Sequence of chain 31.B:
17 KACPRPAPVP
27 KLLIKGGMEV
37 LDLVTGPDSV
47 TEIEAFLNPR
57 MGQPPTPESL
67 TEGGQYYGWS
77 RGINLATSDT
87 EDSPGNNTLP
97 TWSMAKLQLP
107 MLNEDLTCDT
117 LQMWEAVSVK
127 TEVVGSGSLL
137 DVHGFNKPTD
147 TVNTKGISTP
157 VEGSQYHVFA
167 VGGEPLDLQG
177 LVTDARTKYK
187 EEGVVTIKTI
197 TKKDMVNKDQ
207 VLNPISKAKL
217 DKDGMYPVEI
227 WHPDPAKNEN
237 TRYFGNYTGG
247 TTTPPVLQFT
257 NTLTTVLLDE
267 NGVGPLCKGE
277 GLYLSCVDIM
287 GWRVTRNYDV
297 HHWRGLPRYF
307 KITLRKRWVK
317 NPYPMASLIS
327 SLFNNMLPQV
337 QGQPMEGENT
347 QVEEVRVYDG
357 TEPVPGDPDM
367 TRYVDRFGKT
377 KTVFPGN

Binding-site contacts:
Ligand atom O3 contacts residue GLY78 of chain 31.B at 3.4 Å.
Ligand atom C2 contacts residue GLY78 of chain 31.B at 4.1 Å.
Ligand atom C5 contacts residue ASN93 of chain 31.B at 4.3 Å.
Ligand atom C3 contacts residue VAL296 of chain 31.B at 3.5 Å (hydrophobic).
Ligand atom O1B contacts residue TYR72 of chain 31.B at 4.2 Å.
Ligand atom C6 contacts residue TYR72 of chain 31.B at 4.0 Å (hydrophobic).
Ligand atom C11 contacts residue TYR72 of chain 31.B at 4.0 Å (hydrophobic).
Ligand atom N5 contacts residue TYR72 of chain 31.B at 3.1 Å (h-bond).
Ligand atom O8 contacts residue TYR72 of chain 31.B at 3.4 Å (h-bond).
Ligand atom O1A contacts residue ARG77 of chain 31.B at 2.9 Å (salt-bridge).
Ligand atom C3 contacts residue ARG77 of chain 31.B at 3.9 Å.
Ligand atom O4 contacts residue GLY78 of chain 31.B at 3.0 Å.
Ligand atom C5 contacts residue TYR72 of chain 31.B at 3.9 Å (hydrophobic).
Ligand atom O1B contacts residue ASN80 of chain 31.B at 4.3 Å.
Ligand atom C4 contacts residue GLY78 of chain 31.B at 3.6 Å.
Ligand atom C1 contacts residue TYR72 of chain 31.B at 4.1 Å (hydrophobic).
Ligand atom C8 contacts residue ARG77 of chain 31.B at 4.3 Å.
Ligand atom C3 contacts residue GLY78 of chain 31.B at 3.9 Å.
Ligand atom O6 contacts residue ASN93 of chain 31.B at 3.2 Å (h-bond).
Ligand atom C3 contacts residue GLY78 of chain 31.B at 4.1 Å.
Ligand atom C7 contacts residue TYR72 of chain 31.B at 4.3 Å (hydrophobic).
Ligand atom O4 contacts residue ILE79 of chain 31.B at 3.6 Å (h-bond).
Ligand atom O4 contacts residue VAL296 of chain 31.B at 4.0 Å.
Ligand atom O1A contacts residue TYR72 of chain 31.B at 3.4 Å.
Ligand atom C1 contacts residue ARG77 of chain 31.B at 3.4 Å.
Ligand atom O4 contacts residue THR291 of chain 31.B at 3.1 Å.
Ligand atom C11 contacts residue ASP85 of chain 31.C at 4.0 Å.
Ligand atom C10 contacts residue TYR72 of chain 31.B at 4.1 Å (hydrophobic).
Ligand atom C4 contacts residue TYR72 of chain 31.B at 4.1 Å (hydrophobic).
Ligand atom O1A contacts residue GLY78 of chain 31.B at 4.0 Å.
Ligand atom C3 contacts residue HIS298 of chain 31.B at 3.4 Å.
Ligand atom O3 contacts residue VAL296 of chain 31.B at 4.0 Å.
Ligand atom O1B contacts residue ARG77 of chain 31.B at 3.1 Å (salt-bridge).
Ligand atom C6 contacts residue ASN93 of chain 31.B at 3.2 Å.
Ligand atom O8 contacts residue ARG77 of chain 31.B at 3.4 Å (salt-bridge).
Ligand atom O1B contacts residue SER89 of chain 31.B at 4.1 Å.
Ligand atom O4 contacts residue ASN80 of chain 31.B at 4.2 Å.
Ligand atom C4 contacts residue ARG77 of chain 31.B at 4.0 Å.
Ligand atom O4 contacts residue HIS298 of chain 31.B at 2.9 Å (h-bond).
Ligand atom C4 contacts residue HIS298 of chain 31.B at 3.4 Å.

Sequence of chain 31.C:
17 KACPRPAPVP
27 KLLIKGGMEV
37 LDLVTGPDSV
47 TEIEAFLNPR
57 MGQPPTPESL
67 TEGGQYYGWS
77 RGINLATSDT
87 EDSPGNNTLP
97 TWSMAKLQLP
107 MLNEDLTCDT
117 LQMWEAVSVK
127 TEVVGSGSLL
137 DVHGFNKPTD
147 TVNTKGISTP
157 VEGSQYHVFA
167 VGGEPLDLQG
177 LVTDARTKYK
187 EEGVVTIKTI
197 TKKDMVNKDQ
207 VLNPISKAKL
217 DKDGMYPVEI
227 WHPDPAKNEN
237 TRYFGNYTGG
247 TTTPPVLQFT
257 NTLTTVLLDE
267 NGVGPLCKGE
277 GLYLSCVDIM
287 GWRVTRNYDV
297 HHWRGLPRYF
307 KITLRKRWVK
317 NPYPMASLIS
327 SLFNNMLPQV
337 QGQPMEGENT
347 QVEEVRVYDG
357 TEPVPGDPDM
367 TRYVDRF

This small molecule binds to this protein.
Small molecule (SMILES): CC(=O)N[C@@H]1[C@@H](O[C@@H]2O[C@H](CO)[C@H](O)[C@H](O[C@]3(C(=O)O)C[C@H](O)[C@@H](NC(C)=O)[C@H]([C@H](O)[C@H](O)CO)O3)[C@H]2O)[C@H](O)[C@@H](CO[C@]2(C(=O)O)C[C@H](O)[C@@H](NC(C)=O)[C@H]([C@H](O)[C@H](O)CO)O2)O[C@H]1O